This protein binds this small molecule.
Small molecule (SMILES): CCc1nc(N)nc(N)c1-c1ccc2c(c1)N(CCNC(C)=O)C(=O)C(C)(C)S2

Binding-site contacts:
Ligand atom O1 contacts residue TYR13 of chain 1.A at 3.1 Å (h-bond).
Ligand atom N6 contacts residue GLY221 of chain 1.A at 3.1 Å (h-bond).
Ligand atom C3 contacts residue ASP31 of chain 1.A at 3.4 Å.
Ligand atom O1 contacts residue THR11 of chain 1.A at 3.4 Å (h-bond).
Ligand atom N6 contacts residue THR11 of chain 1.A at 3.4 Å (h-bond).
Ligand atom C19 contacts residue GLY221 of chain 1.A at 3.2 Å.
Ligand atom C7 contacts residue THR78 of chain 1.A at 3.3 Å.
Ligand atom C3 contacts residue GLY221 of chain 1.A at 3.5 Å.
Ligand atom C13 contacts residue GLY221 of chain 1.A at 3.6 Å.
Ligand atom N4 contacts residue ASP31 of chain 1.A at 2.8 Å (salt-bridge).
Ligand atom C19 contacts residue THR220 of chain 1.A at 2.9 Å.
Ligand atom C2 contacts residue ASP31 of chain 1.A at 3.2 Å.
Ligand atom O4 contacts residue GLN12 of chain 1.A at 3.3 Å (h-bond).
Ligand atom N4 contacts residue GLY33 of chain 1.A at 3.5 Å.
Ligand atom N3 contacts residue SER77 of chain 1.A at 2.9 Å (h-bond).
Ligand atom C19 contacts residue ALA222 of chain 1.A at 3.5 Å (hydrophobic).
Ligand atom C20 contacts residue ALA115 of chain 1.A at 3.6 Å (hydrophobic).
Ligand atom C9 contacts residue THR78 of chain 1.A at 3.4 Å.
Ligand atom N2 contacts residue ASP31 of chain 1.A at 2.4 Å (salt-bridge).
Ligand atom C20 contacts residue GLN12 of chain 1.A at 3.6 Å.
Ligand atom S1 contacts residue PRO111 of chain 1.A at 3.6 Å.
Ligand atom C17 contacts residue THR11 of chain 1.A at 3.1 Å.
Ligand atom C3 contacts residue TYR76 of chain 1.A at 3.6 Å (hydrophobic).
Ligand atom O1 contacts residue GLN12 of chain 1.A at 3.0 Å.
Ligand atom N2 contacts residue GLY221 of chain 1.A at 3.6 Å (h-bond).
Ligand atom C2 contacts residue ASP219 of chain 1.A at 3.6 Å.
Ligand atom C16 contacts residue SER223 of chain 1.A at 3.3 Å.
Ligand atom C4 contacts residue GLY221 of chain 1.A at 3.5 Å.
Ligand atom N3 contacts residue THR78 of chain 1.A at 3.1 Å (h-bond).
Ligand atom C12 contacts residue THR78 of chain 1.A at 3.5 Å.
Ligand atom C11 contacts residue THR78 of chain 1.A at 3.6 Å.
Ligand atom C20 contacts residue LEU114 of chain 1.A at 3.2 Å (hydrophobic).
Ligand atom C5 contacts residue ASP31 of chain 1.A at 3.5 Å.
Ligand atom C8 contacts residue THR78 of chain 1.A at 3.3 Å.
Ligand atom N6 contacts residue SER223 of chain 1.A at 3.4 Å (h-bond).
Ligand atom C13 contacts residue THR11 of chain 1.A at 3.5 Å.
Ligand atom C17 contacts residue SER223 of chain 1.A at 3.5 Å.
Ligand atom C6 contacts residue GLY221 of chain 1.A at 3.6 Å.
Ligand atom N4 contacts residue ASP219 of chain 1.A at 2.9 Å (salt-bridge).
Ligand atom C10 contacts residue THR78 of chain 1.A at 3.6 Å.

Sequence of chain 1.A:
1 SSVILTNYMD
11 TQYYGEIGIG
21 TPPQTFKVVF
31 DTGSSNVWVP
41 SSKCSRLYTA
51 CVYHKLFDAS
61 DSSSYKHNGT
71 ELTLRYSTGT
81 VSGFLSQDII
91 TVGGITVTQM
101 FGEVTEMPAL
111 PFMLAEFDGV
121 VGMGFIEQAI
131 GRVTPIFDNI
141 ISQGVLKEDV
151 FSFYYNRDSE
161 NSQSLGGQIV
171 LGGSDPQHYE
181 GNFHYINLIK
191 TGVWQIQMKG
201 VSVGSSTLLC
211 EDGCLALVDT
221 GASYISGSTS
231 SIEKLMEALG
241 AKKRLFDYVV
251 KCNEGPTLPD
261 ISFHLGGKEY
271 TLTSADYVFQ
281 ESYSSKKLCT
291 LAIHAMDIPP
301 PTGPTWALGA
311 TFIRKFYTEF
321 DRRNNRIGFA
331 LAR